Sequence of chain 1.A:
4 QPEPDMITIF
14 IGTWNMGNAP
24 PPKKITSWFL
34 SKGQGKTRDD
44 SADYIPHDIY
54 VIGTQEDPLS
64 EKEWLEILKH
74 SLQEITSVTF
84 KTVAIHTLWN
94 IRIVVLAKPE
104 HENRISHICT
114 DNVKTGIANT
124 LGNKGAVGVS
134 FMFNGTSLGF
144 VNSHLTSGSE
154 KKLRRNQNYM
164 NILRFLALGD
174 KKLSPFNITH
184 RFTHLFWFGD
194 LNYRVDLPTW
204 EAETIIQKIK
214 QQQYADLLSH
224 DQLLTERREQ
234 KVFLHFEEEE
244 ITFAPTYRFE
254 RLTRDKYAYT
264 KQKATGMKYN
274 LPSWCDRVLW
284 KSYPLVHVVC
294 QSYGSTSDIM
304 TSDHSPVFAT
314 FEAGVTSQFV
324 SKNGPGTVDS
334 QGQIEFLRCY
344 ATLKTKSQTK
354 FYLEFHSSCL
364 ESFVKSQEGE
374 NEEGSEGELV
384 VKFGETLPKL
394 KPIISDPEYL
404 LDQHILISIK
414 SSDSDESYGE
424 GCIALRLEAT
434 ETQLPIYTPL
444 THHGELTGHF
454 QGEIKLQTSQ

Binding-site contacts:
Ligand atom N05 contacts residue ARG230 of chain 1.A at 3.8 Å.
Ligand atom C14 contacts residue GLU240 of chain 1.A at 4.0 Å.
Ligand atom C10 contacts residue PHE239 of chain 1.A at 3.6 Å (hydrophobic).
Ligand atom C11 contacts residue PHE239 of chain 1.A at 3.4 Å (hydrophobic).
Ligand atom N09 contacts residue PHE239 of chain 1.A at 4.5 Å.
Ligand atom C06 contacts residue ARG230 of chain 1.A at 3.8 Å.
Ligand atom N12 contacts residue GLU240 of chain 1.A at 2.6 Å (salt-bridge).
Ligand atom N05 contacts residue PHE239 of chain 1.A at 4.3 Å.
Ligand atom C10 contacts residue GLU240 of chain 1.A at 4.2 Å.
Ligand atom N09 contacts residue GLU240 of chain 1.A at 4.4 Å.
Ligand atom C11 contacts residue GLU240 of chain 1.A at 2.8 Å.
Ligand atom C10 contacts residue HIS238 of chain 1.A at 4.0 Å.
Ligand atom C13 contacts residue GLU240 of chain 1.A at 3.3 Å.
Ligand atom C07 contacts residue ARG231 of chain 1.A at 4.0 Å.
Ligand atom C07 contacts residue ARG230 of chain 1.A at 3.4 Å.
Ligand atom C11 contacts residue HIS238 of chain 1.A at 3.7 Å.
Ligand atom N12 contacts residue HIS238 of chain 1.A at 4.4 Å.

This small molecule binds to this protein.
Small molecule (SMILES): Cc1cc(N2CCNCC2)nc(C)n1